This small molecule binds to this protein.
Small molecule (SMILES): Nc1ncnc2c1ncn2[C@H]1C[C@H](O)[C@@H](COP(=O)(O)O)O1

Binding-site contacts:
Ligand atom N1 contacts residue PRO200 of chain 1.Y at 4.1 Å.
Ligand atom C5 contacts residue PRO416 of chain 1.Y at 3.6 Å (hydrophobic).
Ligand atom N9 contacts residue PRO200 of chain 1.Y at 4.4 Å.
Ligand atom O1P contacts residue PRO200 of chain 1.Y at 4.1 Å.
Ligand atom N7 contacts residue PRO416 of chain 1.Y at 4.4 Å.
Ligand atom N3 contacts residue PRO200 of chain 1.Y at 4.2 Å.
Ligand atom C6 contacts residue GLY424 of chain 1.Y at 4.5 Å.
Ligand atom C6 contacts residue PRO416 of chain 1.Y at 3.0 Å (hydrophobic).
Ligand atom N6 contacts residue GLY424 of chain 1.Y at 3.8 Å.
Ligand atom N9 contacts residue PRO416 of chain 1.Y at 4.2 Å.
Ligand atom N6 contacts residue PRO416 of chain 1.Y at 3.1 Å (h-bond).
Ligand atom P contacts residue PRO200 of chain 1.Y at 4.5 Å.
Ligand atom C1' contacts residue PRO416 of chain 1.Y at 4.5 Å (hydrophobic).
Ligand atom C4 contacts residue PRO200 of chain 1.Y at 4.1 Å (hydrophobic).
Ligand atom N1 contacts residue GLY424 of chain 1.Y at 3.5 Å (h-bond).
Ligand atom C8 contacts residue PRO200 of chain 1.Y at 4.4 Å (hydrophobic).
Ligand atom N6 contacts residue SER417 of chain 1.Y at 3.8 Å.
Ligand atom O3P contacts residue PRO200 of chain 1.Y at 3.9 Å.
Ligand atom N1 contacts residue PRO416 of chain 1.Y at 3.2 Å (h-bond).
Ligand atom N7 contacts residue ASN394 of chain 1.Y at 4.3 Å.
Ligand atom O3P contacts residue LYS198 of chain 1.Y at 4.5 Å.
Ligand atom C4 contacts residue PRO416 of chain 1.Y at 4.0 Å (hydrophobic).
Ligand atom N6 contacts residue PRO200 of chain 1.Y at 4.4 Å.
Ligand atom C8 contacts residue HIS415 of chain 1.Y at 3.6 Å.
Ligand atom C2 contacts residue VAL199 of chain 1.Y at 4.2 Å (hydrophobic).
Ligand atom N7 contacts residue HIS415 of chain 1.Y at 3.8 Å.
Ligand atom C2 contacts residue GLY424 of chain 1.Y at 4.1 Å.
Ligand atom N3 contacts residue PRO416 of chain 1.Y at 4.1 Å.
Ligand atom C2 contacts residue PRO200 of chain 1.Y at 4.1 Å (hydrophobic).
Ligand atom C2 contacts residue PRO416 of chain 1.Y at 3.9 Å (hydrophobic).
Ligand atom C2' contacts residue HIS415 of chain 1.Y at 3.9 Å.
Ligand atom C6 contacts residue PRO200 of chain 1.Y at 4.0 Å (hydrophobic).
Ligand atom N6 contacts residue VAL199 of chain 1.Y at 4.5 Å.
Ligand atom C6 contacts residue SER417 of chain 1.Y at 4.5 Å.
Ligand atom N7 contacts residue PRO200 of chain 1.Y at 4.0 Å.
Ligand atom C5 contacts residue PRO200 of chain 1.Y at 3.8 Å (hydrophobic).
Ligand atom N1 contacts residue VAL199 of chain 1.Y at 3.7 Å.
Ligand atom C6 contacts residue VAL199 of chain 1.Y at 4.3 Å (hydrophobic).
Ligand atom N7 contacts residue SER417 of chain 1.Y at 4.4 Å.

Sequence of chain 1.Y:
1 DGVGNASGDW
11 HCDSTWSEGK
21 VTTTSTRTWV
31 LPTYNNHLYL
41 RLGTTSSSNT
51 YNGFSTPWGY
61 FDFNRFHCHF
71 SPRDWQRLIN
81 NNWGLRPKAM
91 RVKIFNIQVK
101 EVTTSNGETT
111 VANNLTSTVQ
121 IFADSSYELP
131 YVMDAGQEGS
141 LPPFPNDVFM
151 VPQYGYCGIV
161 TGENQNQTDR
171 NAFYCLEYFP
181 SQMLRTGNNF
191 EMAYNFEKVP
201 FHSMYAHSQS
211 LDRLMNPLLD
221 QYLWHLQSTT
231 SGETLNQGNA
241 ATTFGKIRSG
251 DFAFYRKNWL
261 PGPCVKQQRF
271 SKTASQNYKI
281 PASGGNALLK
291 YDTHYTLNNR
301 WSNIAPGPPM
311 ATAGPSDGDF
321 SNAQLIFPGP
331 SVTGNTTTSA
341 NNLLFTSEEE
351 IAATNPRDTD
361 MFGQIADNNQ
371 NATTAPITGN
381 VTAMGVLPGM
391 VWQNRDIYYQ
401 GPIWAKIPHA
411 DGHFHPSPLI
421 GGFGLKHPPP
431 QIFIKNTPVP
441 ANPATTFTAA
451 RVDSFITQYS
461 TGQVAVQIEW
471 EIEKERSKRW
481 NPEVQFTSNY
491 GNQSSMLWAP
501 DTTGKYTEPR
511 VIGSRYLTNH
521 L